Binding-site contacts:
Ligand atom OB contacts residue GLU24 of chain 1.A at 3.3 Å.
Ligand atom NB contacts residue FE1 of chain 1.D at 1.9 Å.
Ligand atom OB contacts residue FE1 of chain 1.D at 3.6 Å.
Ligand atom O1A contacts residue TYR130 of chain 1.A at 2.5 Å (h-bond).
Ligand atom OC contacts residue FE1 of chain 1.D at 3.6 Å.
Ligand atom C1B contacts residue FE1 of chain 1.D at 2.7 Å.
Ligand atom CMB contacts residue VAL131 of chain 1.A at 3.4 Å (hydrophobic).
Ligand atom O1A contacts residue LYS13 of chain 1.A at 3.4 Å.
Ligand atom C1C contacts residue FE1 of chain 1.D at 3.3 Å.
Ligand atom NA contacts residue FE1 of chain 1.D at 1.6 Å.
Ligand atom NA contacts residue GLY135 of chain 1.A at 3.5 Å.
Ligand atom CMA contacts residue TYR130 of chain 1.A at 3.4 Å (hydrophobic).
Ligand atom C4B contacts residue FE1 of chain 1.D at 3.1 Å.
Ligand atom CMA contacts residue GLY135 of chain 1.A at 3.4 Å.
Ligand atom C4C contacts residue FE1 of chain 1.D at 3.4 Å.
Ligand atom CHB contacts residue VAL131 of chain 1.A at 3.6 Å (hydrophobic).
Ligand atom CHB contacts residue FE1 of chain 1.D at 3.0 Å.
Ligand atom C4A contacts residue GLY135 of chain 1.A at 3.1 Å.
Ligand atom C1D contacts residue FE1 of chain 1.D at 3.4 Å.
Ligand atom ND contacts residue FE1 of chain 1.D at 2.2 Å.
Ligand atom C4A contacts residue HIS20 of chain 1.A at 3.6 Å.
Ligand atom C1A contacts residue FE1 of chain 1.D at 2.8 Å.
Ligand atom CBA contacts residue TYR130 of chain 1.A at 3.1 Å (hydrophobic).
Ligand atom CHB contacts residue GLY135 of chain 1.A at 3.4 Å.
Ligand atom O2D contacts residue ARG177 of chain 1.A at 3.2 Å (salt-bridge).
Ligand atom CGA contacts residue TYR130 of chain 1.A at 3.2 Å (hydrophobic).
Ligand atom NB contacts residue HIS20 of chain 1.A at 3.1 Å (h-bond).
Ligand atom C4A contacts residue FE1 of chain 1.D at 2.6 Å.
Ligand atom C3A contacts residue GLY135 of chain 1.A at 3.4 Å.
Ligand atom CMB contacts residue PHE201 of chain 1.A at 3.6 Å (hydrophobic).
Ligand atom CHA contacts residue SER138 of chain 1.A at 3.3 Å.
Ligand atom CBB contacts residue PHE208 of chain 1.A at 3.5 Å (hydrophobic).
Ligand atom CAB contacts residue PHE208 of chain 1.A at 3.5 Å (hydrophobic).
Ligand atom CHA contacts residue FE1 of chain 1.D at 3.2 Å.
Ligand atom CHD contacts residue FE1 of chain 1.D at 3.6 Å.
Ligand atom O2A contacts residue ARG177 of chain 1.A at 2.8 Å (salt-bridge).
Ligand atom NC contacts residue FE1 of chain 1.D at 2.3 Å.
Ligand atom O2D contacts residue LYS13 of chain 1.A at 3.3 Å (salt-bridge).
Ligand atom NA contacts residue HIS20 of chain 1.A at 3.6 Å.
Ligand atom C4D contacts residue FE1 of chain 1.D at 3.2 Å.

Sequence of chain 1.A:
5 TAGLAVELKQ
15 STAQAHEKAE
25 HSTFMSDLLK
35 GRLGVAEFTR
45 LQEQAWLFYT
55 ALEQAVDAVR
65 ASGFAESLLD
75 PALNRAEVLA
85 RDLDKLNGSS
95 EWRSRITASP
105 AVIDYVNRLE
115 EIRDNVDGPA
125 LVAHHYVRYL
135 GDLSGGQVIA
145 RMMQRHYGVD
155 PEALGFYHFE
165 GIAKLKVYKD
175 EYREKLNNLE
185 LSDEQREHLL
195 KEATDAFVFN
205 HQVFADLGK

This small molecule binds to this protein.
Small molecule (SMILES): C=CC1=C(C)/C(=C/c2[nH]c(/C=C3\N=C(/C=C4\NC(=O)C(C)=C4C=C)C(C)=C3CCC(=O)O)c(CCC(=O)O)c2C)NC1=O